A small-molecule ligand and the protein it binds are described below.
Small molecule (SMILES): CC(=O)N[C@@H]1[C@@H](O)[C@H](O)[C@@H](CO)O[C@H]1O

Sequence of chain 1.A:
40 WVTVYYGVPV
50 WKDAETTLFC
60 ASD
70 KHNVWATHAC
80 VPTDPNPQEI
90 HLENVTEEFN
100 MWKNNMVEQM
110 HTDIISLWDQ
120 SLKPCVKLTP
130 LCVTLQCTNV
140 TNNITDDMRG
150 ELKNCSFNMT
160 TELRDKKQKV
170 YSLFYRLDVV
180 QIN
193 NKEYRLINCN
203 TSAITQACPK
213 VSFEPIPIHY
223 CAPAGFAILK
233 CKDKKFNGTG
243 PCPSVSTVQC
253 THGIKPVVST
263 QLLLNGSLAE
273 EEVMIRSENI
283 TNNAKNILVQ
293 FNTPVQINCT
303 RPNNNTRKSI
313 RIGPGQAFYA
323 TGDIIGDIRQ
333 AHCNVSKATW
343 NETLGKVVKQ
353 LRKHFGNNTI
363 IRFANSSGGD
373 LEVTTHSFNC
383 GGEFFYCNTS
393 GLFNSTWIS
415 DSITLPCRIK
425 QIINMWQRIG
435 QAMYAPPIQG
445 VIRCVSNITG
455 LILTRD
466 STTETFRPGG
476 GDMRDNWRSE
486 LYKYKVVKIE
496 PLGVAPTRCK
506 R

Binding-site contacts:
Ligand atom C4 contacts residue ASN396 of chain 1.A at 4.4 Å.
Ligand atom O5 contacts residue ASN396 of chain 1.A at 2.5 Å (h-bond).
Ligand atom C7 contacts residue SER392 of chain 1.A at 4.0 Å.
Ligand atom C8 contacts residue GLY393 of chain 1.A at 4.3 Å.
Ligand atom C7 contacts residue ASN396 of chain 1.A at 3.5 Å.
Ligand atom O7 contacts residue ASN396 of chain 1.A at 3.8 Å.
Ligand atom C8 contacts residue SER392 of chain 1.A at 3.3 Å.
Ligand atom C1 contacts residue ASN396 of chain 1.A at 1.5 Å.
Ligand atom N2 contacts residue ASN396 of chain 1.A at 2.9 Å (h-bond).
Ligand atom C5 contacts residue ASN396 of chain 1.A at 3.8 Å.
Ligand atom O7 contacts residue GLY393 of chain 1.A at 4.4 Å.
Ligand atom C3 contacts residue ASN396 of chain 1.A at 3.9 Å.
Ligand atom C2 contacts residue ASN396 of chain 1.A at 2.5 Å.
Ligand atom O7 contacts residue SER392 of chain 1.A at 4.4 Å.